This small molecule binds to this protein.
Small molecule (SMILES): COc1ccc(C2=N[C@@H](c3ccc(Cl)cc3)[C@@H](c3ccc(Cl)cc3)N2C(=O)N2CCNC(=O)C2)c(OC(C)C)c1

Sequence of chain 1.A:
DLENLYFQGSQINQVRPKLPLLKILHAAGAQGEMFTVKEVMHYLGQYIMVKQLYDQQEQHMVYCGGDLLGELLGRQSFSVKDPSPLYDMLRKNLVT

Binding-site contacts:
Ligand atom C4 contacts residue GLN59 of chain 1.A at 3.5 Å.
Ligand atom C22 contacts residue LEU86 of chain 1.A at 3.7 Å (hydrophobic).
Ligand atom C20 contacts residue MET41 of chain 1.A at 3.6 Å (hydrophobic).
Ligand atom O contacts residue HIS60 of chain 1.A at 3.7 Å.
Ligand atom O2 contacts residue MET49 of chain 1.A at 3.3 Å.
Ligand atom CL contacts residue PRO83 of chain 1.A at 3.7 Å.
Ligand atom C8 contacts residue ILE48 of chain 1.A at 3.6 Å (hydrophobic).
Ligand atom C7 contacts residue VAL80 of chain 1.A at 3.8 Å (hydrophobic).
Ligand atom C contacts residue HIS60 of chain 1.A at 4.0 Å.
Ligand atom C21 contacts residue MET41 of chain 1.A at 3.7 Å (hydrophobic).
Ligand atom CL1 contacts residue PHE78 of chain 1.A at 4.0 Å.
Ligand atom C24 contacts residue VAL80 of chain 1.A at 3.7 Å (hydrophobic).
Ligand atom C13 contacts residue VAL80 of chain 1.A at 3.9 Å (hydrophobic).
Ligand atom CL1 contacts residue LEU44 of chain 1.A at 3.8 Å.
Ligand atom C23 contacts residue ILE48 of chain 1.A at 3.8 Å (hydrophobic).
Ligand atom CL1 contacts residue ILE48 of chain 1.A at 3.5 Å.
Ligand atom C7 contacts residue VAL62 of chain 1.A at 3.7 Å (hydrophobic).
Ligand atom C21 contacts residue LEU86 of chain 1.A at 4.0 Å (hydrophobic).
Ligand atom C21 contacts residue LEU44 of chain 1.A at 3.9 Å (hydrophobic).
Ligand atom C8 contacts residue GLY45 of chain 1.A at 3.7 Å.
Ligand atom C8 contacts residue MET49 of chain 1.A at 3.6 Å (hydrophobic).
Ligand atom C16 contacts residue MET41 of chain 1.A at 3.5 Å (hydrophobic).
Ligand atom CL1 contacts residue LEU86 of chain 1.A at 3.4 Å.
Ligand atom C1 contacts residue GLN59 of chain 1.A at 4.0 Å.
Ligand atom O contacts residue GLN59 of chain 1.A at 3.6 Å.
Ligand atom C14 contacts residue VAL80 of chain 1.A at 3.9 Å (hydrophobic).
Ligand atom C23 contacts residue VAL80 of chain 1.A at 3.9 Å (hydrophobic).
Ligand atom C7 contacts residue GLN59 of chain 1.A at 3.5 Å.
Ligand atom C7 contacts residue ILE48 of chain 1.A at 4.0 Å (hydrophobic).
Ligand atom C3 contacts residue VAL80 of chain 1.A at 4.0 Å (hydrophobic).
Ligand atom C6 contacts residue MET49 of chain 1.A at 4.0 Å (hydrophobic).
Ligand atom C20 contacts residue GLY45 of chain 1.A at 4.0 Å.
Ligand atom CL contacts residue TYR87 of chain 1.A at 3.8 Å.
Ligand atom C22 contacts residue ILE48 of chain 1.A at 3.9 Å (hydrophobic).
Ligand atom C15 contacts residue MET41 of chain 1.A at 4.0 Å (hydrophobic).
Ligand atom O3 contacts residue GLY45 of chain 1.A at 3.3 Å.
Ligand atom O1 contacts residue VAL80 of chain 1.A at 3.9 Å.
Ligand atom C14 contacts residue PRO83 of chain 1.A at 4.0 Å (hydrophobic).
Ligand atom C21 contacts residue GLY45 of chain 1.A at 3.7 Å.
Ligand atom CL contacts residue LEU86 of chain 1.A at 3.9 Å.